The small molecule below binds the protein below.
Small molecule (SMILES): Cc1ncsc1-c1ccc(CNC(=O)[C@@H]2C[C@@H](O)CN2C(=O)[C@@H](NC(=O)C2CCC2)C(C)(C)C)cc1

Binding-site contacts:
Ligand atom NAU contacts residue HIS59 of chain 1.I at 2.9 Å (h-bond).
Ligand atom OAG contacts residue TYR61 of chain 1.I at 3.6 Å.
Ligand atom CAB contacts residue TYR47 of chain 1.I at 3.6 Å (hydrophobic).
Ligand atom CG contacts residue TRP66 of chain 1.I at 3.7 Å (hydrophobic).
Ligand atom CAX contacts residue TYR61 of chain 1.I at 3.5 Å (hydrophobic).
Ligand atom CAN contacts residue ARG18 of chain 1.I at 3.8 Å.
Ligand atom OD1 contacts residue TRP37 of chain 1.I at 3.8 Å.
Ligand atom OAE contacts residue HIS64 of chain 1.I at 3.5 Å.
Ligand atom CD2 contacts residue TYR47 of chain 1.I at 3.5 Å (hydrophobic).
Ligand atom C contacts residue TYR47 of chain 1.I at 3.6 Å (hydrophobic).
Ligand atom CAN contacts residue ASN16 of chain 1.I at 3.6 Å.
Ligand atom OD1 contacts residue SER60 of chain 1.I at 2.7 Å (h-bond).
Ligand atom CBC contacts residue TYR47 of chain 1.I at 3.8 Å (hydrophobic).
Ligand atom CAP contacts residue TYR61 of chain 1.I at 3.4 Å (hydrophobic).
Ligand atom NAT contacts residue PRO48 of chain 1.I at 3.7 Å.
Ligand atom CG contacts residue TRP37 of chain 1.I at 3.8 Å (hydrophobic).
Ligand atom CAZ contacts residue TYR61 of chain 1.I at 3.7 Å (hydrophobic).
Ligand atom N contacts residue TYR47 of chain 1.I at 3.8 Å.
Ligand atom CAI contacts residue TYR47 of chain 1.I at 3.9 Å (hydrophobic).
Ligand atom NAV contacts residue TYR61 of chain 1.I at 3.7 Å.
Ligand atom OAE contacts residue PHE40 of chain 1.I at 3.8 Å.
Ligand atom O contacts residue TYR47 of chain 1.I at 2.8 Å (h-bond).
Ligand atom CG contacts residue SER60 of chain 1.I at 3.8 Å.
Ligand atom CAB contacts residue TRP37 of chain 1.I at 3.9 Å (hydrophobic).
Ligand atom CAM contacts residue PRO48 of chain 1.I at 3.1 Å (hydrophobic).
Ligand atom OD1 contacts residue HIS64 of chain 1.I at 2.8 Å (h-bond).
Ligand atom CAK contacts residue TYR47 of chain 1.I at 3.8 Å (hydrophobic).
Ligand atom OAE contacts residue TYR61 of chain 1.I at 3.6 Å.
Ligand atom CD2 contacts residue TRP37 of chain 1.I at 3.6 Å (hydrophobic).
Ligand atom OD1 contacts residue TYR61 of chain 1.I at 3.8 Å.
Ligand atom CAK contacts residue ILE58 of chain 1.I at 3.6 Å (hydrophobic).
Ligand atom CB contacts residue TRP66 of chain 1.I at 3.6 Å (hydrophobic).
Ligand atom C contacts residue HIS59 of chain 1.I at 3.6 Å.
Ligand atom CB contacts residue HIS59 of chain 1.I at 3.5 Å.
Ligand atom CA contacts residue HIS59 of chain 1.I at 3.3 Å.
Ligand atom CG contacts residue HIS64 of chain 1.I at 3.8 Å.
Ligand atom NAT contacts residue ARG56 of chain 1.I at 3.1 Å (salt-bridge).
Ligand atom CB contacts residue TYR47 of chain 1.I at 3.7 Å (hydrophobic).
Ligand atom CBF contacts residue TYR61 of chain 1.I at 3.5 Å (hydrophobic).
Ligand atom CAI contacts residue HIS59 of chain 1.I at 3.8 Å.

Sequence of chain 1.I:
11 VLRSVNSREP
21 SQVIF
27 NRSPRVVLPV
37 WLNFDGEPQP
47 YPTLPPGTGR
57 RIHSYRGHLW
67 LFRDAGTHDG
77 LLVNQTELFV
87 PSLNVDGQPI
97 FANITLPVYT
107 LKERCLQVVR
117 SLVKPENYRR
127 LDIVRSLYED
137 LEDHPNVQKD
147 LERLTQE